A protein and the small-molecule ligand that binds it are described below.
Small molecule (SMILES): Cc1ccc([C@H]2C[C@@H]2COc2cc(NCc3nnc(C)s3)nc(C)n2)nc1

Binding-site contacts:
Ligand atom C12 contacts residue PHE285 of chain 1.A at 3.7 Å (hydrophobic).
Ligand atom C18 contacts residue GLU277 of chain 1.A at 3.6 Å.
Ligand atom C11 contacts residue PHE252 of chain 1.A at 3.5 Å (hydrophobic).
Ligand atom C18 contacts residue PRO268 of chain 1.A at 3.6 Å (hydrophobic).
Ligand atom C12 contacts residue ILE248 of chain 1.A at 3.7 Å (hydrophobic).
Ligand atom C18 contacts residue MET269 of chain 1.A at 3.8 Å (hydrophobic).
Ligand atom C5 contacts residue PHE285 of chain 1.A at 3.8 Å (hydrophobic).
Ligand atom C3 contacts residue TYR249 of chain 1.A at 3.4 Å (hydrophobic).
Ligand atom C11 contacts residue HIS81 of chain 1.A at 3.5 Å.
Ligand atom C15 contacts residue GLY281 of chain 1.A at 3.6 Å.
Ligand atom C2 contacts residue GLY281 of chain 1.A at 3.5 Å.
Ligand atom C13 contacts residue ILE248 of chain 1.A at 3.7 Å (hydrophobic).
Ligand atom N4 contacts residue ILE248 of chain 1.A at 3.6 Å.
Ligand atom N contacts residue MET269 of chain 1.A at 3.5 Å.
Ligand atom N2 contacts residue HIS81 of chain 1.A at 3.3 Å.
Ligand atom S contacts residue ILE248 of chain 1.A at 3.6 Å.
Ligand atom C4 contacts residue TYR249 of chain 1.A at 3.4 Å (hydrophobic).
Ligand atom C1 contacts residue MET269 of chain 1.A at 3.6 Å (hydrophobic).
Ligand atom C10 contacts residue HIS81 of chain 1.A at 3.4 Å.
Ligand atom C2 contacts residue TYR249 of chain 1.A at 3.5 Å (hydrophobic).
Ligand atom C11 contacts residue GLU251 of chain 1.A at 3.5 Å.
Ligand atom N2 contacts residue PHE252 of chain 1.A at 3.2 Å.
Ligand atom C15 contacts residue MET269 of chain 1.A at 3.8 Å (hydrophobic).
Ligand atom C contacts residue TYR249 of chain 1.A at 3.5 Å (hydrophobic).
Ligand atom C1 contacts residue TYR249 of chain 1.A at 3.5 Å (hydrophobic).
Ligand atom C10 contacts residue PHE252 of chain 1.A at 3.3 Å (hydrophobic).
Ligand atom N3 contacts residue PHE252 of chain 1.A at 3.8 Å.
Ligand atom C16 contacts residue GLY281 of chain 1.A at 3.8 Å.
Ligand atom C4 contacts residue GLN282 of chain 1.A at 3.2 Å.
Ligand atom O contacts residue PHE252 of chain 1.A at 3.5 Å.
Ligand atom N5 contacts residue GLN282 of chain 1.A at 3.2 Å (h-bond).
Ligand atom C13 contacts residue VAL234 of chain 1.A at 3.8 Å (hydrophobic).
Ligand atom N contacts residue TYR249 of chain 1.A at 2.6 Å (h-bond).
Ligand atom C13 contacts residue GLN282 of chain 1.A at 3.8 Å.
Ligand atom S contacts residue TYR80 of chain 1.A at 3.6 Å.
Ligand atom C1 contacts residue GLY281 of chain 1.A at 3.8 Å.
Ligand atom S contacts residue PHE252 of chain 1.A at 3.8 Å.
Ligand atom C11 contacts residue TYR80 of chain 1.A at 3.8 Å (hydrophobic).
Ligand atom C17 contacts residue MET269 of chain 1.A at 3.8 Å (hydrophobic).
Ligand atom C contacts residue MET269 of chain 1.A at 3.6 Å (hydrophobic).

Sequence of chain 1.A:
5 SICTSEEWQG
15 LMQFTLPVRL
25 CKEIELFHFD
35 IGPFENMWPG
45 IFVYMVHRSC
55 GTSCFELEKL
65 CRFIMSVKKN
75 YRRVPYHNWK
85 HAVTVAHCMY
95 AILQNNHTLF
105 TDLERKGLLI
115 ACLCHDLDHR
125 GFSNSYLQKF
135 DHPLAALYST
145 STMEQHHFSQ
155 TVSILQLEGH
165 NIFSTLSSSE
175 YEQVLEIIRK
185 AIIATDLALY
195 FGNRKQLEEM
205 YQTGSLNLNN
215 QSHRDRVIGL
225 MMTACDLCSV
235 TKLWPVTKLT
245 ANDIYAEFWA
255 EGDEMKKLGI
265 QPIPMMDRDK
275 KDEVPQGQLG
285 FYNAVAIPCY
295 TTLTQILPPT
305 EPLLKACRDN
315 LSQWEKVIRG